Binding-site contacts:
Ligand atom C2 contacts residue HIS115 of chain 1.C at 4.2 Å.
Ligand atom C2 contacts residue TPP1 of chain 1.T at 2.2 Å.
Ligand atom C3 contacts residue THR388 of chain 1.D at 3.6 Å.
Ligand atom O3 contacts residue ILE480 of chain 1.D at 4.2 Å.
Ligand atom O3 contacts residue ASP28 of chain 1.C at 3.1 Å (salt-bridge).
Ligand atom O3 contacts residue GLU477 of chain 1.D at 4.2 Å.
Ligand atom P1 contacts residue ILE480 of chain 1.D at 4.0 Å.
Ligand atom C3 contacts residue PHE292 of chain 1.D at 4.4 Å (hydrophobic).
Ligand atom C3 contacts residue TPP1 of chain 1.T at 2.9 Å.
Ligand atom O2 contacts residue ILE480 of chain 1.D at 2.9 Å.
Ligand atom P1 contacts residue TPP1 of chain 1.T at 3.5 Å.
Ligand atom O2 contacts residue GLU477 of chain 1.D at 2.0 Å (salt-bridge).
Ligand atom O5 contacts residue TPP1 of chain 1.T at 3.0 Å.
Ligand atom O2 contacts residue TPP1 of chain 1.T at 3.8 Å.
Ligand atom C5 contacts residue HIS114 of chain 1.C at 2.6 Å.
Ligand atom O5 contacts residue ASP28 of chain 1.C at 4.0 Å.
Ligand atom O2 contacts residue ILE476 of chain 1.D at 4.2 Å.
Ligand atom O1 contacts residue GLU477 of chain 1.D at 2.9 Å (salt-bridge).
Ligand atom P1 contacts residue ASP28 of chain 1.C at 3.6 Å.
Ligand atom O3 contacts residue PHE292 of chain 1.D at 4.2 Å.
Ligand atom O1 contacts residue TPP1 of chain 1.T at 3.8 Å.
Ligand atom C2 contacts residue GLU477 of chain 1.D at 3.5 Å.
Ligand atom O1 contacts residue GLY27 of chain 1.C at 3.1 Å.
Ligand atom C5 contacts residue PHE292 of chain 1.D at 4.0 Å (hydrophobic).
Ligand atom O5 contacts residue HIS115 of chain 1.C at 2.9 Å (h-bond).
Ligand atom O1 contacts residue ASP28 of chain 1.C at 2.3 Å (salt-bridge).
Ligand atom C5 contacts residue HIS115 of chain 1.C at 3.5 Å.
Ligand atom P1 contacts residue GLU477 of chain 1.D at 2.8 Å.
Ligand atom C3 contacts residue HIS115 of chain 1.C at 4.3 Å.
Ligand atom O2 contacts residue ASP28 of chain 1.C at 4.1 Å.
Ligand atom C5 contacts residue ASP28 of chain 1.C at 3.3 Å.
Ligand atom O3 contacts residue HIS114 of chain 1.C at 3.4 Å (h-bond).
Ligand atom O5 contacts residue HIS114 of chain 1.C at 4.3 Å.
Ligand atom O5 contacts residue GLU477 of chain 1.D at 4.5 Å.

The protein below binds the small molecule below.
Small molecule (SMILES): COP(=O)(O)[C@H](C)O

Sequence of chain 1.C:
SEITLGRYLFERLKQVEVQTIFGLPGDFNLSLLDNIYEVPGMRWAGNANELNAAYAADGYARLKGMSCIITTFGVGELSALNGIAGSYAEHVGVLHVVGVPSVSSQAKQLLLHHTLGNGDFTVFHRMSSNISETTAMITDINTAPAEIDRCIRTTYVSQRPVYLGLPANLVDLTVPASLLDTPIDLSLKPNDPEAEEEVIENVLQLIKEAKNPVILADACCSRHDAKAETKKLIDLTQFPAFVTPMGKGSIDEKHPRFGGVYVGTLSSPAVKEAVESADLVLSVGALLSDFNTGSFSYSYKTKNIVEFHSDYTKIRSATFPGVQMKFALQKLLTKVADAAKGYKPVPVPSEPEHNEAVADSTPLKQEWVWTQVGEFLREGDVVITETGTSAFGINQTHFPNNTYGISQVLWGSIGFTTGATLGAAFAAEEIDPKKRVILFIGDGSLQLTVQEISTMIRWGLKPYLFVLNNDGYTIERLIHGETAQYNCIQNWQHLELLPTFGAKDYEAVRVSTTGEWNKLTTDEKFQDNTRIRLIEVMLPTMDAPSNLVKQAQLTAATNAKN

Sequence of chain 1.D:
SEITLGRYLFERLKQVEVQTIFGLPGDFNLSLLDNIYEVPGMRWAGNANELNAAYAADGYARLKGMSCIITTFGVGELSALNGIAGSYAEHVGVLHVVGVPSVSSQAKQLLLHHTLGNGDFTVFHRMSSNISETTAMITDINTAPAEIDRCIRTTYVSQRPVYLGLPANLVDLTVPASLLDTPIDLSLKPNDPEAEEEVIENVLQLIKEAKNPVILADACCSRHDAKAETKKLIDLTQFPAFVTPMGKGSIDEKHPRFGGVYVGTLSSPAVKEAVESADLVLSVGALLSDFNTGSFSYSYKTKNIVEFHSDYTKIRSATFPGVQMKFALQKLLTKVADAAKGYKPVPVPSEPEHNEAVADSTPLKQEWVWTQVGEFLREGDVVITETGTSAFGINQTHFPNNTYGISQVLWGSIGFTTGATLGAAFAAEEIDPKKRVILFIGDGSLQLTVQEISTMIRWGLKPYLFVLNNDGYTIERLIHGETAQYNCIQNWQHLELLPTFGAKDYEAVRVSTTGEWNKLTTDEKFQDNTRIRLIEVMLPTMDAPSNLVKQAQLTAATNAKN